Sequence of chain 28.C:
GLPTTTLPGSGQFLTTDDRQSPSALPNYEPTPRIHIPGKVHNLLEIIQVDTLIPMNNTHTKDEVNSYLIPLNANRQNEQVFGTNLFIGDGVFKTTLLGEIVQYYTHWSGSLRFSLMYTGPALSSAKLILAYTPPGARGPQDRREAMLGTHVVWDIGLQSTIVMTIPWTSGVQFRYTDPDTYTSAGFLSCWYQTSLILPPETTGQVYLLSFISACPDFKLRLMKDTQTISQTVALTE

Binding-site contacts:
Ligand atom C3B contacts residue TYR152 of chain 28.A at 3.7 Å (hydrophobic).
Ligand atom O1B contacts residue ILE104 of chain 28.A at 3.9 Å.
Ligand atom C4 contacts residue LEU106 of chain 28.A at 3.9 Å (hydrophobic).
Ligand atom C4A contacts residue PRO174 of chain 28.A at 3.1 Å (hydrophobic).
Ligand atom C5B contacts residue MET224 of chain 28.A at 3.8 Å (hydrophobic).
Ligand atom C1B contacts residue VAL188 of chain 28.A at 3.8 Å (hydrophobic).
Ligand atom C5C contacts residue VAL191 of chain 28.A at 3.8 Å (hydrophobic).
Ligand atom O1B contacts residue TYR128 of chain 28.A at 3.4 Å (h-bond).
Ligand atom C2C contacts residue TYR197 of chain 28.A at 3.7 Å (hydrophobic).
Ligand atom C5A contacts residue VAL176 of chain 28.A at 3.6 Å (hydrophobic).
Ligand atom C5B contacts residue TYR128 of chain 28.A at 4.0 Å (hydrophobic).
Ligand atom N3A contacts residue ALA24 of chain 28.C at 3.8 Å.
Ligand atom N3A contacts residue TYR152 of chain 28.A at 3.5 Å.
Ligand atom C5B contacts residue PHE186 of chain 28.A at 3.9 Å (hydrophobic).
Ligand atom C3C contacts residue TYR128 of chain 28.A at 3.4 Å (hydrophobic).
Ligand atom C2B contacts residue VAL188 of chain 28.A at 3.5 Å (hydrophobic).
Ligand atom C5A contacts residue PHE186 of chain 28.A at 3.5 Å (hydrophobic).
Ligand atom C4C contacts residue VAL188 of chain 28.A at 3.7 Å (hydrophobic).
Ligand atom C4 contacts residue TYR197 of chain 28.A at 3.8 Å (hydrophobic).
Ligand atom O1 contacts residue MET221 of chain 28.A at 3.9 Å.
Ligand atom C2A contacts residue PHE186 of chain 28.A at 3.3 Å (hydrophobic).
Ligand atom C5 contacts residue LEU106 of chain 28.A at 3.8 Å (hydrophobic).
Ligand atom C6B contacts residue ILE104 of chain 28.A at 3.6 Å (hydrophobic).
Ligand atom O1A contacts residue PHE186 of chain 28.A at 3.0 Å.
Ligand atom C6B contacts residue TYR128 of chain 28.A at 3.3 Å (hydrophobic).
Ligand atom C4B contacts residue TYR152 of chain 28.A at 3.8 Å (hydrophobic).
Ligand atom C1B contacts residue TYR128 of chain 28.A at 3.6 Å (hydrophobic).
Ligand atom C4B contacts residue PHE186 of chain 28.A at 3.6 Å (hydrophobic).
Ligand atom C4C contacts residue VAL191 of chain 28.A at 3.0 Å (hydrophobic).
Ligand atom C1C contacts residue TYR128 of chain 28.A at 3.7 Å (hydrophobic).
Ligand atom C5A contacts residue ALA150 of chain 28.A at 3.6 Å (hydrophobic).
Ligand atom C1C contacts residue LEU106 of chain 28.A at 3.8 Å (hydrophobic).
Ligand atom C1B contacts residue ILE104 of chain 28.A at 4.0 Å (hydrophobic).
Ligand atom C2A contacts residue TYR152 of chain 28.A at 3.6 Å (hydrophobic).
Ligand atom N3A contacts residue PRO174 of chain 28.A at 3.7 Å.
Ligand atom N3A contacts residue PHE186 of chain 28.A at 4.0 Å.
Ligand atom C3B contacts residue VAL188 of chain 28.A at 3.8 Å (hydrophobic).
Ligand atom O1 contacts residue LEU106 of chain 28.A at 3.8 Å.
Ligand atom N2 contacts residue LEU106 of chain 28.A at 3.8 Å.
Ligand atom C2C contacts residue MET221 of chain 28.A at 4.0 Å (hydrophobic).

Sequence of chain 28.A:
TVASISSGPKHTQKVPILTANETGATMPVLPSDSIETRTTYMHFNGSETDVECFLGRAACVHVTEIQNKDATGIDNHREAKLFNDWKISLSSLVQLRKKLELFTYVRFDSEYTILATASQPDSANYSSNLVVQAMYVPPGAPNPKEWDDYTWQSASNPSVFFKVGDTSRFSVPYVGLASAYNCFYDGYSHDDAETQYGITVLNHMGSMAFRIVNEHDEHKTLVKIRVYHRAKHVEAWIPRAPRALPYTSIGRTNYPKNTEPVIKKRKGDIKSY

The small molecule below binds the protein below.
Small molecule (SMILES): Cc1cc(CCCCCOc2ccc(C3=NCCO3)cc2)on1